Sequence of chain 20.D:
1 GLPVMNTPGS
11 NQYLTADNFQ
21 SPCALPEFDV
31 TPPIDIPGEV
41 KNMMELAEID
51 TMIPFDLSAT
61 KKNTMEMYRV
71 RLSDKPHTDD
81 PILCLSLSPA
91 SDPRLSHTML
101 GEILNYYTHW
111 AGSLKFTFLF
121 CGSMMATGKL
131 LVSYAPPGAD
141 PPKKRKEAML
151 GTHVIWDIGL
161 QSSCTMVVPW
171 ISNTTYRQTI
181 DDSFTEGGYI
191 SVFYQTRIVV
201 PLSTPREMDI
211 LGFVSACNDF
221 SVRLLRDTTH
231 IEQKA

Sequence of chain 20.B:
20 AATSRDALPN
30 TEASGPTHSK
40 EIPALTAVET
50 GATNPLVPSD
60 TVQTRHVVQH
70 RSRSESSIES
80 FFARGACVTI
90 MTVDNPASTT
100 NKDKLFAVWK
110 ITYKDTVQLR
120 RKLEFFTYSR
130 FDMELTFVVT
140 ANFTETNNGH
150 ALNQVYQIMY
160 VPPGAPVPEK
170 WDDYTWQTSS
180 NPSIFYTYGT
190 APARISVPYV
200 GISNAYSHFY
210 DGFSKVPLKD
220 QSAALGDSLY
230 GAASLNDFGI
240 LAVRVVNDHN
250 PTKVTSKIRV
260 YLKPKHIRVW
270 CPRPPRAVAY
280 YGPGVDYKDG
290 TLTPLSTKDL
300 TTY

Binding-site contacts:
Ligand atom C8 contacts residue VAL196 of chain 20.B at 3.7 Å (hydrophobic).
Ligand atom C23 contacts residue PHE237 of chain 20.B at 3.8 Å (hydrophobic).
Ligand atom C11 contacts residue LEU134 of chain 20.B at 3.8 Å (hydrophobic).
Ligand atom C20 contacts residue TYR112 of chain 20.B at 3.4 Å (hydrophobic).
Ligand atom C19 contacts residue PHE237 of chain 20.B at 3.5 Å (hydrophobic).
Ligand atom N6 contacts residue VAL196 of chain 20.B at 3.8 Å.
Ligand atom N4 contacts residue LEU240 of chain 20.B at 3.3 Å.
Ligand atom C15 contacts residue MET132 of chain 20.B at 3.6 Å (hydrophobic).
Ligand atom C26 contacts residue THR111 of chain 20.B at 3.6 Å.
Ligand atom C21 contacts residue PHE237 of chain 20.B at 3.7 Å (hydrophobic).
Ligand atom C1 contacts residue ILE157 of chain 20.B at 3.4 Å (hydrophobic).
Ligand atom C12 contacts residue VAL199 of chain 20.B at 3.7 Å (hydrophobic).
Ligand atom O24 contacts residue TYR112 of chain 20.B at 3.8 Å.
Ligand atom C20 contacts residue PHE237 of chain 20.B at 3.4 Å (hydrophobic).
Ligand atom C3 contacts residue ALA24 of chain 20.D at 3.5 Å (hydrophobic).
Ligand atom C14 contacts residue VAL199 of chain 20.B at 3.8 Å (hydrophobic).
Ligand atom C26 contacts residue LYS113 of chain 20.B at 3.7 Å.
Ligand atom O16 contacts residue MET132 of chain 20.B at 3.6 Å.
Ligand atom C27 contacts residue ASP236 of chain 20.B at 3.6 Å.
Ligand atom C13 contacts residue PHE237 of chain 20.B at 3.7 Å (hydrophobic).
Ligand atom C18 contacts residue PHE237 of chain 20.B at 3.8 Å (hydrophobic).
Ligand atom C4 contacts residue ALA24 of chain 20.D at 3.5 Å (hydrophobic).
Ligand atom C1 contacts residue ILE183 of chain 20.B at 3.5 Å (hydrophobic).
Ligand atom C3 contacts residue PRO181 of chain 20.B at 3.7 Å (hydrophobic).
Ligand atom C10 contacts residue MET132 of chain 20.B at 3.7 Å (hydrophobic).
Ligand atom C7 contacts residue VAL196 of chain 20.B at 3.5 Å (hydrophobic).
Ligand atom C21 contacts residue TYR112 of chain 20.B at 3.4 Å (hydrophobic).
Ligand atom C23 contacts residue TYR112 of chain 20.B at 3.3 Å (hydrophobic).
Ligand atom C14 contacts residue MET132 of chain 20.B at 3.5 Å (hydrophobic).
Ligand atom O25 contacts residue THR111 of chain 20.B at 3.4 Å (h-bond).
Ligand atom C5 contacts residue ILE194 of chain 20.B at 3.8 Å (hydrophobic).
Ligand atom C8 contacts residue TYR159 of chain 20.B at 3.5 Å (hydrophobic).
Ligand atom C3 contacts residue TYR159 of chain 20.B at 3.7 Å (hydrophobic).
Ligand atom C13 contacts residue MET132 of chain 20.B at 3.8 Å (hydrophobic).
Ligand atom C7 contacts residue TYR159 of chain 20.B at 3.7 Å (hydrophobic).
Ligand atom N3 contacts residue LEU240 of chain 20.B at 3.4 Å.
Ligand atom O25 contacts residue TYR112 of chain 20.B at 3.4 Å.
Ligand atom C5 contacts residue TYR159 of chain 20.B at 3.7 Å (hydrophobic).
Ligand atom C4 contacts residue TYR159 of chain 20.B at 3.7 Å (hydrophobic).
Ligand atom C4 contacts residue ILE194 of chain 20.B at 3.8 Å (hydrophobic).

The small molecule below binds the protein below.
Small molecule (SMILES): CCOC(=O)c1ccc(OCCCCC2CCN(c3ccc(C)nn3)CC2)cc1